Binding-site contacts:
Ligand atom O3B contacts residue MG1 of chain 1.EA at 3.8 Å.
Ligand atom N6 contacts residue ILE266 of chain 1.E at 3.5 Å.
Ligand atom PB contacts residue MG1 of chain 1.EA at 2.3 Å.
Ligand atom C5 contacts residue ILE266 of chain 1.E at 3.8 Å (hydrophobic).
Ligand atom N6 contacts residue ILE96 of chain 1.E at 2.9 Å (h-bond).
Ligand atom O1B contacts residue MG1 of chain 1.EA at 2.2 Å.
Ligand atom PA contacts residue THR128 of chain 1.E at 3.8 Å.
Ligand atom PA contacts residue GLY126 of chain 1.E at 3.5 Å.
Ligand atom C5' contacts residue GLY126 of chain 1.E at 3.5 Å.
Ligand atom O4' contacts residue ASP305 of chain 1.E at 3.8 Å.
Ligand atom O5' contacts residue MG1 of chain 1.EA at 3.5 Å.
Ligand atom O2G contacts residue MG1 of chain 1.EA at 3.6 Å.
Ligand atom O1A contacts residue LYS127 of chain 1.E at 2.6 Å (salt-bridge).
Ligand atom S1G contacts residue ALA123 of chain 1.E at 3.5 Å.
Ligand atom O2B contacts residue MG1 of chain 1.EA at 2.8 Å.
Ligand atom O3A contacts residue MG1 of chain 1.EA at 1.9 Å.
Ligand atom O2A contacts residue THR128 of chain 1.E at 2.8 Å (h-bond).
Ligand atom N1 contacts residue ILE96 of chain 1.E at 3.8 Å.
Ligand atom O3G contacts residue VAL125 of chain 1.E at 3.7 Å.
Ligand atom N1 contacts residue ILE266 of chain 1.E at 3.7 Å.
Ligand atom PA contacts residue MG1 of chain 1.EA at 2.9 Å.
Ligand atom C6 contacts residue ILE266 of chain 1.E at 3.5 Å (hydrophobic).
Ligand atom N7 contacts residue GLY126 of chain 1.E at 3.8 Å.
Ligand atom C5' contacts residue ASP305 of chain 1.E at 3.5 Å.
Ligand atom O2A contacts residue LYS127 of chain 1.E at 2.9 Å (salt-bridge).
Ligand atom C2 contacts residue ILE266 of chain 1.E at 3.4 Å (hydrophobic).
Ligand atom O3G contacts residue ALA123 of chain 1.E at 3.8 Å.
Ligand atom C4 contacts residue ILE266 of chain 1.E at 3.8 Å (hydrophobic).
Ligand atom O2A contacts residue ALA129 of chain 1.E at 3.3 Å (h-bond).
Ligand atom O1A contacts residue GLY126 of chain 1.E at 2.9 Å (h-bond).
Ligand atom O2A contacts residue GLY126 of chain 1.E at 3.0 Å.
Ligand atom O3A contacts residue THR128 of chain 1.E at 3.3 Å.
Ligand atom O1A contacts residue VAL125 of chain 1.E at 3.7 Å.
Ligand atom C8 contacts residue GLY126 of chain 1.E at 3.3 Å.
Ligand atom PG contacts residue GLY124 of chain 1.E at 3.8 Å.
Ligand atom N3 contacts residue ILE266 of chain 1.E at 3.5 Å.
Ligand atom O2A contacts residue MG1 of chain 1.EA at 3.0 Å.
Ligand atom C4' contacts residue ASP305 of chain 1.E at 3.8 Å.
Ligand atom PA contacts residue LYS127 of chain 1.E at 3.2 Å.
Ligand atom O3G contacts residue GLY124 of chain 1.E at 2.6 Å (h-bond).

Sequence of chain 1.E:
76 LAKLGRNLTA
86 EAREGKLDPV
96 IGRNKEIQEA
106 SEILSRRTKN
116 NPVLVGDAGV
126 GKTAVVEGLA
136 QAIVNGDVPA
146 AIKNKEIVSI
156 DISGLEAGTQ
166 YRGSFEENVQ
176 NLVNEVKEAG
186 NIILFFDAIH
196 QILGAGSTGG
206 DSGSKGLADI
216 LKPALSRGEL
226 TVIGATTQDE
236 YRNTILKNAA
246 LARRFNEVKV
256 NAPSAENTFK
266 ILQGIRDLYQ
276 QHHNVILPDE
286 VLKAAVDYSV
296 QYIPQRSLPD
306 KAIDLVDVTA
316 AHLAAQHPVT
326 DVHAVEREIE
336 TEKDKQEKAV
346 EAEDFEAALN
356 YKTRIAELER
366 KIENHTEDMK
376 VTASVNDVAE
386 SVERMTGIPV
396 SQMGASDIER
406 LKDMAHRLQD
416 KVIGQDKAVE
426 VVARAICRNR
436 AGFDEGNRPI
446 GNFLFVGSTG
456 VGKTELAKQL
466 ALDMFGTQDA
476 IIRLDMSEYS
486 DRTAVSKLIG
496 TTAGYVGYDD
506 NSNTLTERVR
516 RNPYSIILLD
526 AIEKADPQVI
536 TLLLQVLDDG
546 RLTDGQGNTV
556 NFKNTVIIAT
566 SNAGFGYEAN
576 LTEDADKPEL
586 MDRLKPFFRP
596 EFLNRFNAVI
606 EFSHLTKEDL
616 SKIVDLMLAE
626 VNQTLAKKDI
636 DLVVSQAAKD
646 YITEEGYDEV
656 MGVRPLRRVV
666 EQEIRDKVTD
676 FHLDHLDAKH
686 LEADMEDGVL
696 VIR

The small molecule below binds the protein below.
Small molecule (SMILES): Nc1ncnc2c1ncn2[C@@H]1O[C@H](COP(=O)(O)OP(=O)(O)OP(O)(O)=S)[C@@H](O)[C@H]1O